Sequence of chain 1.A:
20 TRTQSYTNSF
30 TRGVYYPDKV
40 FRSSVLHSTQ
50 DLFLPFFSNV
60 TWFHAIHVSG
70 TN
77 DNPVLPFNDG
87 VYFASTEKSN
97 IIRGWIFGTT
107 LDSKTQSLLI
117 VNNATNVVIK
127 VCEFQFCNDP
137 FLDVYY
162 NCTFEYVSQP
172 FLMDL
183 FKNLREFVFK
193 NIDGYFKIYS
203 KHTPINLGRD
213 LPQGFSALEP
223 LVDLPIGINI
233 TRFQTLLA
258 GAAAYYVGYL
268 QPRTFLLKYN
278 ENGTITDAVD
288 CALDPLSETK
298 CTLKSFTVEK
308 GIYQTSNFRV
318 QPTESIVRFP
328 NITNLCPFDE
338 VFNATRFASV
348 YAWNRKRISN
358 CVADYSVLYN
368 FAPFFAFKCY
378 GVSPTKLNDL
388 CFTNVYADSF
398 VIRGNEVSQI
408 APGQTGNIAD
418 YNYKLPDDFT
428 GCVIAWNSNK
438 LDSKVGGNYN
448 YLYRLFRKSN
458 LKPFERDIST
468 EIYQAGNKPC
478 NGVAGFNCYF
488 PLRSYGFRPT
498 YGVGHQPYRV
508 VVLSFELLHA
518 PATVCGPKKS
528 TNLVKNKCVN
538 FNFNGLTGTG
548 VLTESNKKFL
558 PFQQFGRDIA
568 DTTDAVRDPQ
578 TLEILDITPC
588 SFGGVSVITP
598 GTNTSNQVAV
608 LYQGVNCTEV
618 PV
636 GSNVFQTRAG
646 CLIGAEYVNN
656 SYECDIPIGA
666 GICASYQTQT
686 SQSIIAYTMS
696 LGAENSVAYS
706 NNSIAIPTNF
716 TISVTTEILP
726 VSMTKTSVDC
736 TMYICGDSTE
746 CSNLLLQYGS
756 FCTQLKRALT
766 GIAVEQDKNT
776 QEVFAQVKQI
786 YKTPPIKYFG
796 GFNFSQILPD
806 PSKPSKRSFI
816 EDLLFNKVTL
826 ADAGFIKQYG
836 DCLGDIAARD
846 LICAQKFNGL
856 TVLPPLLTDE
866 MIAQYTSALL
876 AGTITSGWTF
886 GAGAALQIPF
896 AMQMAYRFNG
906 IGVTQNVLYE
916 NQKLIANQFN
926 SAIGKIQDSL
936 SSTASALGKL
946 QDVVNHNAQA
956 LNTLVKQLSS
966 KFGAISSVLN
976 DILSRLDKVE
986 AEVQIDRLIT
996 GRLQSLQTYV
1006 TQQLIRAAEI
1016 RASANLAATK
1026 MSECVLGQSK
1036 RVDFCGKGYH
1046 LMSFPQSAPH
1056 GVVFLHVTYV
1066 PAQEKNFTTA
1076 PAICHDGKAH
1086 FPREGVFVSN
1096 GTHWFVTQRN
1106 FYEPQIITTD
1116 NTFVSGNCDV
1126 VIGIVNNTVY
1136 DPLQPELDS

This protein binds this small molecule.
Small molecule (SMILES): CC(=O)N[C@@H]1[C@@H](O)[C@H](O)[C@@H](CO)O[C@H]1O

Binding-site contacts:
Ligand atom C1 contacts residue GLU129 of chain 1.A at 3.8 Å.
Ligand atom O5 contacts residue GLU129 of chain 1.A at 4.3 Å.
Ligand atom C2 contacts residue GLU129 of chain 1.A at 3.8 Å.
Ligand atom O7 contacts residue PHE130 of chain 1.A at 4.5 Å.
Ligand atom N2 contacts residue ASN162 of chain 1.A at 2.9 Å (h-bond).
Ligand atom C8 contacts residue PHE130 of chain 1.A at 3.7 Å (hydrophobic).
Ligand atom C3 contacts residue ASN162 of chain 1.A at 3.8 Å.
Ligand atom C1 contacts residue ASN162 of chain 1.A at 1.4 Å.
Ligand atom C4 contacts residue ASN162 of chain 1.A at 4.3 Å.
Ligand atom C8 contacts residue GLU129 of chain 1.A at 3.4 Å.
Ligand atom C7 contacts residue ASN162 of chain 1.A at 3.7 Å.
Ligand atom N2 contacts residue GLU129 of chain 1.A at 4.1 Å.
Ligand atom C7 contacts residue GLU129 of chain 1.A at 3.9 Å.
Ligand atom C7 contacts residue PHE130 of chain 1.A at 4.5 Å (hydrophobic).
Ligand atom C5 contacts residue ASN162 of chain 1.A at 3.7 Å.
Ligand atom C8 contacts residue ASN162 of chain 1.A at 4.2 Å.
Ligand atom O5 contacts residue ASN162 of chain 1.A at 2.4 Å (h-bond).
Ligand atom C2 contacts residue ASN162 of chain 1.A at 2.5 Å.